Sequence of chain 1.B:
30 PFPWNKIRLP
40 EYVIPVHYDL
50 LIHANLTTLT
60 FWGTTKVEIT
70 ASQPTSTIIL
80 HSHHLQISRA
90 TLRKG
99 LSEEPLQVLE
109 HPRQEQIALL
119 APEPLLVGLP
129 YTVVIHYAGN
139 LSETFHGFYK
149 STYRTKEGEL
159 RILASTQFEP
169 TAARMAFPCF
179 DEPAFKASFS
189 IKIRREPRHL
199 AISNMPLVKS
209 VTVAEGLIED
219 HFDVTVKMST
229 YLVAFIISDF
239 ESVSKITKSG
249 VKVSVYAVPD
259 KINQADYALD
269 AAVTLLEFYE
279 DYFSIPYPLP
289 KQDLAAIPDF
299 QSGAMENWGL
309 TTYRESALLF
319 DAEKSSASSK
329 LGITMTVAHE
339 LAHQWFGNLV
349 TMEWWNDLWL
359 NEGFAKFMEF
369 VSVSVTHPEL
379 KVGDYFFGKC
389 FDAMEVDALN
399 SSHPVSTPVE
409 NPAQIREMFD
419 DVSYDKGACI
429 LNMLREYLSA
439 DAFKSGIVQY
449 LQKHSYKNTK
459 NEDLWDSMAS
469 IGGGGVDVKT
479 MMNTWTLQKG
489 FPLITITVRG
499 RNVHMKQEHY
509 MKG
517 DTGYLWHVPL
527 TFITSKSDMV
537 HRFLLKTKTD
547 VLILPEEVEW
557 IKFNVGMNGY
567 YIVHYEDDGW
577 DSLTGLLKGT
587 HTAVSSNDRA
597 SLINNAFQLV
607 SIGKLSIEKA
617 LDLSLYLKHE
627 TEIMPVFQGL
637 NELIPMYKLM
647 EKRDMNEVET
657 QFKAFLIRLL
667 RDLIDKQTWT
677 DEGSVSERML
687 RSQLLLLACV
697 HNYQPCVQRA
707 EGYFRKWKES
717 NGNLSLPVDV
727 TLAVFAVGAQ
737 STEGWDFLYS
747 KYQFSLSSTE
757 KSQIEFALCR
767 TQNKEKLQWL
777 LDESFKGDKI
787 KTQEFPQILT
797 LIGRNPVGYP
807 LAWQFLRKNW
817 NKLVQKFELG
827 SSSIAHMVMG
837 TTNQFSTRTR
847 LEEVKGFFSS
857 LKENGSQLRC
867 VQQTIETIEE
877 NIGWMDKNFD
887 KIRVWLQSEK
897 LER

The small molecule below binds the protein below.
Small molecule (SMILES): CC(=O)N[C@H]1[C@H](O[C@H]2[C@H](O)[C@@H](NC(C)=O)CO[C@@H]2CO)O[C@H](CO)[C@@H](O[C@@H]2O[C@H](CO)[C@@H](O)[C@H](O)[C@@H]2O)[C@@H]1O

Binding-site contacts:
Ligand atom C3 contacts residue ASN138 of chain 1.B at 4.3 Å.
Ligand atom N2 contacts residue ASN138 of chain 1.B at 3.8 Å.
Ligand atom C6 contacts residue ASN138 of chain 1.B at 4.4 Å.
Ligand atom C5 contacts residue ASN138 of chain 1.B at 3.7 Å.
Ligand atom O6 contacts residue GLY137 of chain 1.B at 4.3 Å.
Ligand atom C2 contacts residue ASN138 of chain 1.B at 3.1 Å.
Ligand atom C4 contacts residue ASN138 of chain 1.B at 4.4 Å.
Ligand atom O5 contacts residue ASN138 of chain 1.B at 2.2 Å (h-bond).
Ligand atom C1 contacts residue ASN138 of chain 1.B at 2.0 Å.
Ligand atom O6 contacts residue ASN138 of chain 1.B at 4.4 Å.
Ligand atom O6 contacts residue GLN85 of chain 1.B at 4.0 Å.